Sequence of chain 1.A:
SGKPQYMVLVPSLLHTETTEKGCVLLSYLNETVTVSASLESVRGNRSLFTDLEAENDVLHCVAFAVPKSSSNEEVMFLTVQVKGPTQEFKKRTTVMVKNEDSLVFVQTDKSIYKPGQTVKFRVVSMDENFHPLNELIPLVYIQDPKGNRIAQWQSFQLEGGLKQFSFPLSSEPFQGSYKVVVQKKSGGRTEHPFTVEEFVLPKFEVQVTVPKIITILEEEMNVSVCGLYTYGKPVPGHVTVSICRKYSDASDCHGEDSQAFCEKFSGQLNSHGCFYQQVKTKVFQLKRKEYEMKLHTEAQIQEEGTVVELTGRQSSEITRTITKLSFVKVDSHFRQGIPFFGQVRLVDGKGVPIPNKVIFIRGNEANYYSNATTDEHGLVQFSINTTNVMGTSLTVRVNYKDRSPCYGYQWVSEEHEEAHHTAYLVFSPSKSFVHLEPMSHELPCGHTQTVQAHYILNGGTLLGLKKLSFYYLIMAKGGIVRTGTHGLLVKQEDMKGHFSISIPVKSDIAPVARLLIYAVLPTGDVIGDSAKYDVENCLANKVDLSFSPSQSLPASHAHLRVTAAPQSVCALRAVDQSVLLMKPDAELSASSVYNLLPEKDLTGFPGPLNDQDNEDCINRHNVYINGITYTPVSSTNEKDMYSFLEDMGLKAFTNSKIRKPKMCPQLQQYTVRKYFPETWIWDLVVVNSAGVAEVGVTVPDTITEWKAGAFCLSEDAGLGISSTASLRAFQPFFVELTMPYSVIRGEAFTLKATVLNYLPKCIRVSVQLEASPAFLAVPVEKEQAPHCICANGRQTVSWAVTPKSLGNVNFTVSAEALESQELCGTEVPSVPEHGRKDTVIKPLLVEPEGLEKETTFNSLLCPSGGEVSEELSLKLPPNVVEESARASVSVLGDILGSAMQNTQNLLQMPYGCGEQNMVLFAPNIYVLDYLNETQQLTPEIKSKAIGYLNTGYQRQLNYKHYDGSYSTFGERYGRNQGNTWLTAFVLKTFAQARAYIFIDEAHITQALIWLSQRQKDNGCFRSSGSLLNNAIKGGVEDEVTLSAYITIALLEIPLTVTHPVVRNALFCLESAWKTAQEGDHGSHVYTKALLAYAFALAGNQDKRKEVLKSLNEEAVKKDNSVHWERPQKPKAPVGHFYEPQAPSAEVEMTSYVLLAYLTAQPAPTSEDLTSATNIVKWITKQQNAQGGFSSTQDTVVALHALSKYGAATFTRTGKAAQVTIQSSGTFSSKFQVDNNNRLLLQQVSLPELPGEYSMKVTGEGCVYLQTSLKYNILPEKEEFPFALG

Binding-site contacts:
Ligand atom C8 contacts residue ASN70 of chain 1.A at 4.1 Å.
Ligand atom O5 contacts residue ASN70 of chain 1.A at 2.3 Å (h-bond).
Ligand atom C1 contacts residue ASN70 of chain 1.A at 1.4 Å.
Ligand atom C3 contacts residue ASN70 of chain 1.A at 3.8 Å.
Ligand atom O7 contacts residue ASN70 of chain 1.A at 3.2 Å (h-bond).
Ligand atom C7 contacts residue ASN70 of chain 1.A at 3.2 Å.
Ligand atom C4 contacts residue ASN70 of chain 1.A at 4.2 Å.
Ligand atom N2 contacts residue ASN70 of chain 1.A at 2.9 Å (h-bond).
Ligand atom C5 contacts residue ASN70 of chain 1.A at 3.6 Å.
Ligand atom C2 contacts residue ASN70 of chain 1.A at 2.4 Å.

This small molecule binds to this protein.
Small molecule (SMILES): CC(=O)N[C@@H]1[C@@H](O)[C@H](O)[C@@H](CO)O[C@H]1O